Sequence of chain 49.B:
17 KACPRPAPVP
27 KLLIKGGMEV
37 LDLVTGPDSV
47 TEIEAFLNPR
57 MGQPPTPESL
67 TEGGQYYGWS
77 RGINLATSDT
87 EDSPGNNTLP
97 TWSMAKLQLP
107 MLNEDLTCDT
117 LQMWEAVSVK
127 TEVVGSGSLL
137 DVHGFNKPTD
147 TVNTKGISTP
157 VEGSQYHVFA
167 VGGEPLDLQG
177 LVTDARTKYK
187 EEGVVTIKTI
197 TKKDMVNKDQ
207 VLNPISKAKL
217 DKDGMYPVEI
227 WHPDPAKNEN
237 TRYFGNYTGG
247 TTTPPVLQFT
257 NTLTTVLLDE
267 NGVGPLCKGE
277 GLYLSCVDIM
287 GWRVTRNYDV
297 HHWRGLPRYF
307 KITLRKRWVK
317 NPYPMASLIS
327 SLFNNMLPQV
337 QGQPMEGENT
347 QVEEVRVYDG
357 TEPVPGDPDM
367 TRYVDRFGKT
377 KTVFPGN

Sequence of chain 49.C:
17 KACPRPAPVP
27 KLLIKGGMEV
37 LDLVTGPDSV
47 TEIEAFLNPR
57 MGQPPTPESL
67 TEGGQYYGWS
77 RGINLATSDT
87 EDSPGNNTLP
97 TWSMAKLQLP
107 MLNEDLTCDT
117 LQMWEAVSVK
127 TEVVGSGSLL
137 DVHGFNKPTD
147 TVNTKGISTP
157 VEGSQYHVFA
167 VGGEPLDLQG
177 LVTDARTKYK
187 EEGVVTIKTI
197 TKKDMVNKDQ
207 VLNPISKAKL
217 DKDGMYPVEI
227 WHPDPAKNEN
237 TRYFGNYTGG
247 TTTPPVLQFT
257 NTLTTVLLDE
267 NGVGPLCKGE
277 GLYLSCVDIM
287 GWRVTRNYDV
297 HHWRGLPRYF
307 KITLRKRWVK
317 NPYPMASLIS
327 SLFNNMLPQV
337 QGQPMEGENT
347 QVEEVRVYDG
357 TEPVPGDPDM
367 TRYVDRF

Binding-site contacts:
Ligand atom N5 contacts residue TYR72 of chain 49.B at 3.1 Å (h-bond).
Ligand atom C7 contacts residue TYR72 of chain 49.B at 4.3 Å (hydrophobic).
Ligand atom O3 contacts residue GLY78 of chain 49.B at 3.4 Å.
Ligand atom C3 contacts residue GLY78 of chain 49.B at 3.9 Å.
Ligand atom O1B contacts residue ARG77 of chain 49.B at 3.1 Å (salt-bridge).
Ligand atom O1B contacts residue TYR72 of chain 49.B at 4.2 Å.
Ligand atom O6 contacts residue ASN93 of chain 49.B at 3.2 Å (h-bond).
Ligand atom C8 contacts residue ARG77 of chain 49.B at 4.3 Å.
Ligand atom O1B contacts residue SER89 of chain 49.B at 4.1 Å.
Ligand atom O4 contacts residue THR291 of chain 49.B at 3.1 Å.
Ligand atom O1A contacts residue TYR72 of chain 49.B at 3.4 Å.
Ligand atom O1A contacts residue ARG77 of chain 49.B at 2.9 Å (salt-bridge).
Ligand atom C6 contacts residue TYR72 of chain 49.B at 4.0 Å (hydrophobic).
Ligand atom O4 contacts residue ASN80 of chain 49.B at 4.2 Å.
Ligand atom O4 contacts residue HIS298 of chain 49.B at 2.9 Å (h-bond).
Ligand atom O4 contacts residue VAL296 of chain 49.B at 4.0 Å.
Ligand atom O4 contacts residue ILE79 of chain 49.B at 3.6 Å (h-bond).
Ligand atom C1 contacts residue TYR72 of chain 49.B at 4.1 Å (hydrophobic).
Ligand atom O1A contacts residue GLY78 of chain 49.B at 4.0 Å.
Ligand atom O8 contacts residue TYR72 of chain 49.B at 3.4 Å (h-bond).
Ligand atom C2 contacts residue GLY78 of chain 49.B at 4.1 Å.
Ligand atom C11 contacts residue ASP85 of chain 49.C at 4.0 Å.
Ligand atom O4 contacts residue GLY78 of chain 49.B at 3.0 Å.
Ligand atom C5 contacts residue TYR72 of chain 49.B at 3.9 Å (hydrophobic).
Ligand atom C1 contacts residue ARG77 of chain 49.B at 3.4 Å.
Ligand atom C6 contacts residue ASN93 of chain 49.B at 3.2 Å.
Ligand atom C5 contacts residue ASN93 of chain 49.B at 4.3 Å.
Ligand atom C3 contacts residue GLY78 of chain 49.B at 4.1 Å.
Ligand atom C4 contacts residue GLY78 of chain 49.B at 3.6 Å.
Ligand atom C4 contacts residue HIS298 of chain 49.B at 3.4 Å.
Ligand atom O8 contacts residue ARG77 of chain 49.B at 3.4 Å (salt-bridge).
Ligand atom C3 contacts residue ARG77 of chain 49.B at 3.9 Å.
Ligand atom O1B contacts residue ASN80 of chain 49.B at 4.3 Å.
Ligand atom O3 contacts residue VAL296 of chain 49.B at 4.0 Å.
Ligand atom C10 contacts residue TYR72 of chain 49.B at 4.1 Å (hydrophobic).
Ligand atom C3 contacts residue HIS298 of chain 49.B at 3.4 Å.
Ligand atom C4 contacts residue TYR72 of chain 49.B at 4.1 Å (hydrophobic).
Ligand atom C11 contacts residue TYR72 of chain 49.B at 4.0 Å (hydrophobic).
Ligand atom C3 contacts residue VAL296 of chain 49.B at 3.5 Å (hydrophobic).
Ligand atom C4 contacts residue ARG77 of chain 49.B at 4.0 Å.

The small molecule below binds the protein below.
Small molecule (SMILES): CC(=O)N[C@@H]1[C@@H](O[C@@H]2O[C@H](CO)[C@H](O)[C@H](O[C@]3(C(=O)O)C[C@H](O)[C@@H](NC(C)=O)[C@H]([C@H](O)[C@H](O)CO)O3)[C@H]2O)[C@H](O)[C@@H](CO[C@]2(C(=O)O)C[C@H](O)[C@@H](NC(C)=O)[C@H]([C@H](O)[C@H](O)CO)O2)O[C@H]1O